Binding-site contacts:
Ligand atom C2 contacts residue ASP186 of chain 1.D at 3.6 Å.
Ligand atom O1 contacts residue ARG37 of chain 1.D at 3.2 Å (salt-bridge).
Ligand atom C1 contacts residue GLY346 of chain 1.D at 4.0 Å.
Ligand atom O5 contacts residue GLY346 of chain 1.D at 3.6 Å.
Ligand atom C4 contacts residue TYR236 of chain 1.D at 3.7 Å (hydrophobic).
Ligand atom O4 contacts residue TYR236 of chain 1.D at 2.6 Å (h-bond).
Ligand atom C3 contacts residue TYR236 of chain 1.D at 3.9 Å (hydrophobic).
Ligand atom O1 contacts residue GLY345 of chain 1.D at 4.2 Å.
Ligand atom O3 contacts residue ASP46 of chain 1.D at 2.5 Å (salt-bridge).
Ligand atom C6 contacts residue HIS44 of chain 1.D at 3.4 Å.
Ligand atom O5 contacts residue TYR236 of chain 1.D at 3.5 Å.
Ligand atom O4 contacts residue TYR47 of chain 1.D at 3.8 Å.
Ligand atom C2 contacts residue TYR236 of chain 1.D at 3.6 Å (hydrophobic).
Ligand atom C5 contacts residue MET185 of chain 1.D at 3.7 Å (hydrophobic).
Ligand atom O1 contacts residue ASP186 of chain 1.D at 3.4 Å (salt-bridge).
Ligand atom C1 contacts residue ASP186 of chain 1.D at 4.2 Å.
Ligand atom O2 contacts residue CYS182 of chain 1.D at 3.9 Å.
Ligand atom C2 contacts residue CYS182 of chain 1.D at 4.2 Å (hydrophobic).
Ligand atom C4 contacts residue ASP46 of chain 1.D at 3.1 Å.
Ligand atom C3 contacts residue MET185 of chain 1.D at 3.8 Å (hydrophobic).
Ligand atom C6 contacts residue GLU43 of chain 1.D at 3.5 Å.
Ligand atom O6 contacts residue HIS44 of chain 1.D at 2.7 Å (h-bond).
Ligand atom C3 contacts residue ASP186 of chain 1.D at 3.7 Å.
Ligand atom C5 contacts residue GLU43 of chain 1.D at 4.1 Å.
Ligand atom O1 contacts residue GLY346 of chain 1.D at 3.6 Å.
Ligand atom O2 contacts residue ASP186 of chain 1.D at 2.5 Å (salt-bridge).
Ligand atom C3 contacts residue ASP46 of chain 1.D at 3.2 Å.
Ligand atom O4 contacts residue GLY183 of chain 1.D at 4.2 Å.
Ligand atom O6 contacts residue MET185 of chain 1.D at 3.8 Å.
Ligand atom O4 contacts residue ASP46 of chain 1.D at 2.5 Å (salt-bridge).
Ligand atom C4 contacts residue MET185 of chain 1.D at 3.5 Å (hydrophobic).
Ligand atom O2 contacts residue MG1 of chain 1.DA at 3.7 Å.
Ligand atom C1 contacts residue TYR236 of chain 1.D at 3.7 Å (hydrophobic).
Ligand atom O3 contacts residue CYS182 of chain 1.D at 4.0 Å.
Ligand atom O6 contacts residue GLY42 of chain 1.D at 4.2 Å.
Ligand atom O6 contacts residue GLU43 of chain 1.D at 2.7 Å (salt-bridge).
Ligand atom O3 contacts residue GLY183 of chain 1.D at 3.3 Å (h-bond).
Ligand atom O3 contacts residue TYR236 of chain 1.D at 3.7 Å.
Ligand atom C6 contacts residue GLY345 of chain 1.D at 4.0 Å.
Ligand atom O5 contacts residue GLY345 of chain 1.D at 4.0 Å.

The protein below binds the small molecule below.
Small molecule (SMILES): OC[C@H]1O[C@H](O)[C@H](O)[C@@H](O)[C@H]1O

Sequence of chain 1.D:
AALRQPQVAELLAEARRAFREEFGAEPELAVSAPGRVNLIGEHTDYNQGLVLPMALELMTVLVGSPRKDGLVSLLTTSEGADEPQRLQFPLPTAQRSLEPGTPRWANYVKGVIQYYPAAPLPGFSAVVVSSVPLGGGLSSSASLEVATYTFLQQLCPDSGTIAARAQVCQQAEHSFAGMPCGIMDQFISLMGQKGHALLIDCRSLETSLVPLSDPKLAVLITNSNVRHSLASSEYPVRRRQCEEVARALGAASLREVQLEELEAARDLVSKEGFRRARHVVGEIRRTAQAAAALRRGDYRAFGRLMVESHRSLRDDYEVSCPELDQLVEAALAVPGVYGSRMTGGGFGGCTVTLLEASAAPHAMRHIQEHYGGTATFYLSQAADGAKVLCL